Binding-site contacts:
Ligand atom C1 contacts residue ASN1163 of chain 1.A at 1.4 Å.
Ligand atom C8 contacts residue ILE1161 of chain 1.A at 4.5 Å (hydrophobic).
Ligand atom N2 contacts residue ASN1163 of chain 1.A at 2.9 Å (h-bond).
Ligand atom O5 contacts residue ASN1163 of chain 1.A at 2.4 Å (h-bond).
Ligand atom C5 contacts residue ASN1163 of chain 1.A at 3.7 Å.
Ligand atom C7 contacts residue ASN1163 of chain 1.A at 3.5 Å.
Ligand atom O7 contacts residue ASN1163 of chain 1.A at 3.7 Å.
Ligand atom C4 contacts residue ASN1163 of chain 1.A at 4.2 Å.
Ligand atom C3 contacts residue ASN1163 of chain 1.A at 3.8 Å.
Ligand atom C2 contacts residue ASN1163 of chain 1.A at 2.5 Å.

A protein and the small-molecule ligand that binds it are described below.
Small molecule (SMILES): CC(=O)N[C@H]1[C@H](O[C@H]2[C@H](O)[C@@H](NC(C)=O)CO[C@@H]2CO)O[C@H](CO)[C@@H](O)[C@@H]1O

Sequence of chain 1.A:
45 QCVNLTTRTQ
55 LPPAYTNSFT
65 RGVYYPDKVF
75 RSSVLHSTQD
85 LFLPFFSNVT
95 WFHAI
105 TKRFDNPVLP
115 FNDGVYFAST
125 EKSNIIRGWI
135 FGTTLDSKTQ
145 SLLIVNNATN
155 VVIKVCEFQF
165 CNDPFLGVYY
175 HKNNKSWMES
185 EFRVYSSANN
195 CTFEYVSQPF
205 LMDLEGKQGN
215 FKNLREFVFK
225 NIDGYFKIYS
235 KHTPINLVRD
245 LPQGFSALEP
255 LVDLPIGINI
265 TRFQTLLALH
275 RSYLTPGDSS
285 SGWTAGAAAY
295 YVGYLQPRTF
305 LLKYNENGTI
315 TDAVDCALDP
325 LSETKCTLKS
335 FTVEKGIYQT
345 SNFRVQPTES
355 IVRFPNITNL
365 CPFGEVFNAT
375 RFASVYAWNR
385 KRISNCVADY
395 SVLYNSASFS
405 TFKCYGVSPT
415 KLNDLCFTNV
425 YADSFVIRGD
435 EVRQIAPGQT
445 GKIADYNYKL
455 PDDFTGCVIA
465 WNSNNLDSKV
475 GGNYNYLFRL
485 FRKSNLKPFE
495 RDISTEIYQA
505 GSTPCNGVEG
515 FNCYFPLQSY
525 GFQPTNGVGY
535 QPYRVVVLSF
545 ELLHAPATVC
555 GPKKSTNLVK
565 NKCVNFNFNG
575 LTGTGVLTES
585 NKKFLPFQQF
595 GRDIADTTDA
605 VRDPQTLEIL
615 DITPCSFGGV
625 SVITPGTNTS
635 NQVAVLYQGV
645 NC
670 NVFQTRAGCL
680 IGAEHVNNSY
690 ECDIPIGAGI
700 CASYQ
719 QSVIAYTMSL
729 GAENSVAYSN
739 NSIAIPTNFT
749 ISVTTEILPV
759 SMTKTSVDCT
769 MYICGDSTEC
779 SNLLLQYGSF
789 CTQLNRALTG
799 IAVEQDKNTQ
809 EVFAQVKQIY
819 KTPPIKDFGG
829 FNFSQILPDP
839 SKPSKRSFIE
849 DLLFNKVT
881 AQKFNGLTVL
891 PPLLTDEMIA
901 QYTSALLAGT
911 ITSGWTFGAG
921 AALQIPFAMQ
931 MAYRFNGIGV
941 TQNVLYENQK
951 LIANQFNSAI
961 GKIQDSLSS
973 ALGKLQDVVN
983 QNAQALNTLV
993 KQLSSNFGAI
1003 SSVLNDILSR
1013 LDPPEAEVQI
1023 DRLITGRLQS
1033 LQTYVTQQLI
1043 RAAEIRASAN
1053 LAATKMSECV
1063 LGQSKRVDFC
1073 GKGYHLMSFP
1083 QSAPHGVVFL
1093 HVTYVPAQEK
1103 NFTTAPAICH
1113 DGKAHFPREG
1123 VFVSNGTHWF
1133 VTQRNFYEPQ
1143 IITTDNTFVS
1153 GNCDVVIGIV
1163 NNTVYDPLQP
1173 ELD